Sequence of chain 1.Z:
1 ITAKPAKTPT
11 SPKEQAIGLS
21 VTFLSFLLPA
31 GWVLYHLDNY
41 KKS

Sequence of chain 1.Y:
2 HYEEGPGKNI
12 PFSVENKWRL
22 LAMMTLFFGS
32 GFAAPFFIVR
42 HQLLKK

Binding-site contacts:
Ligand atom O16 contacts residue GLY31 of chain 1.Z at 4.0 Å.
Ligand atom C31 contacts residue TRP98 of chain 1.Q at 3.6 Å (hydrophobic).
Ligand atom C37 contacts residue LEU34 of chain 1.Z at 4.1 Å (hydrophobic).
Ligand atom O6 contacts residue TYR102 of chain 1.Q at 3.9 Å.
Ligand atom C6 contacts residue TRP98 of chain 1.Q at 3.8 Å (hydrophobic).
Ligand atom C28 contacts residue LEU27 of chain 1.Z at 3.8 Å (hydrophobic).
Ligand atom O49 contacts residue LEU28 of chain 1.Z at 3.1 Å (h-bond).
Ligand atom O1 contacts residue TYR35 of chain 1.Z at 3.5 Å.
Ligand atom C2 contacts residue TRP32 of chain 1.Z at 3.8 Å (hydrophobic).
Ligand atom C1 contacts residue LEU28 of chain 1.Z at 3.9 Å (hydrophobic).
Ligand atom C28 contacts residue GLY31 of chain 1.Z at 4.1 Å.
Ligand atom O55 contacts residue TRP32 of chain 1.Z at 3.3 Å.
Ligand atom C4 contacts residue TRP98 of chain 1.Q at 3.9 Å (hydrophobic).
Ligand atom O61 contacts residue TRP98 of chain 1.Q at 3.2 Å (h-bond).
Ligand atom C18 contacts residue TRP98 of chain 1.Q at 3.9 Å (hydrophobic).
Ligand atom C25 contacts residue LEU95 of chain 1.Q at 3.7 Å (hydrophobic).
Ligand atom O6 contacts residue TYR35 of chain 1.Z at 3.8 Å.
Ligand atom C28 contacts residue TRP98 of chain 1.Q at 3.7 Å (hydrophobic).
Ligand atom O16 contacts residue LEU28 of chain 1.Z at 3.7 Å.
Ligand atom O3 contacts residue HIS36 of chain 1.Z at 3.7 Å.
Ligand atom O61 contacts residue TYR102 of chain 1.Q at 4.0 Å.
Ligand atom O3 contacts residue TYR35 of chain 1.Z at 3.9 Å.
Ligand atom C40 contacts residue ALA30 of chain 1.Z at 4.0 Å (hydrophobic).
Ligand atom C22 contacts residue TRP98 of chain 1.Q at 3.5 Å (hydrophobic).
Ligand atom C1 contacts residue GLY31 of chain 1.Z at 3.8 Å.
Ligand atom C37 contacts residue ALA30 of chain 1.Z at 3.9 Å (hydrophobic).
Ligand atom C43 contacts residue PHE459 of chain 1.N at 3.9 Å (hydrophobic).
Ligand atom C9 contacts residue TYR35 of chain 1.Z at 4.0 Å (hydrophobic).
Ligand atom C43 contacts residue LEU35 of chain 1.N at 3.9 Å (hydrophobic).
Ligand atom C1 contacts residue TRP32 of chain 1.Z at 3.6 Å (hydrophobic).
Ligand atom C10 contacts residue TYR35 of chain 1.Z at 3.8 Å (hydrophobic).
Ligand atom C57 contacts residue TRP98 of chain 1.Q at 3.7 Å (hydrophobic).
Ligand atom O5 contacts residue TRP98 of chain 1.Q at 3.5 Å.
Ligand atom O49 contacts residue TRP32 of chain 1.Z at 3.8 Å.
Ligand atom C34 contacts residue LEU27 of chain 1.Z at 4.1 Å (hydrophobic).
Ligand atom C19 contacts residue LEU27 of chain 1.Z at 3.4 Å (hydrophobic).
Ligand atom C25 contacts residue TRP98 of chain 1.Q at 3.9 Å (hydrophobic).
Ligand atom O16 contacts residue TRP98 of chain 1.Q at 4.0 Å.
Ligand atom C34 contacts residue PHE459 of chain 1.N at 3.8 Å (hydrophobic).
Ligand atom C43 contacts residue PHE37 of chain 1.Y at 4.0 Å (hydrophobic).

Sequence of chain 1.N:
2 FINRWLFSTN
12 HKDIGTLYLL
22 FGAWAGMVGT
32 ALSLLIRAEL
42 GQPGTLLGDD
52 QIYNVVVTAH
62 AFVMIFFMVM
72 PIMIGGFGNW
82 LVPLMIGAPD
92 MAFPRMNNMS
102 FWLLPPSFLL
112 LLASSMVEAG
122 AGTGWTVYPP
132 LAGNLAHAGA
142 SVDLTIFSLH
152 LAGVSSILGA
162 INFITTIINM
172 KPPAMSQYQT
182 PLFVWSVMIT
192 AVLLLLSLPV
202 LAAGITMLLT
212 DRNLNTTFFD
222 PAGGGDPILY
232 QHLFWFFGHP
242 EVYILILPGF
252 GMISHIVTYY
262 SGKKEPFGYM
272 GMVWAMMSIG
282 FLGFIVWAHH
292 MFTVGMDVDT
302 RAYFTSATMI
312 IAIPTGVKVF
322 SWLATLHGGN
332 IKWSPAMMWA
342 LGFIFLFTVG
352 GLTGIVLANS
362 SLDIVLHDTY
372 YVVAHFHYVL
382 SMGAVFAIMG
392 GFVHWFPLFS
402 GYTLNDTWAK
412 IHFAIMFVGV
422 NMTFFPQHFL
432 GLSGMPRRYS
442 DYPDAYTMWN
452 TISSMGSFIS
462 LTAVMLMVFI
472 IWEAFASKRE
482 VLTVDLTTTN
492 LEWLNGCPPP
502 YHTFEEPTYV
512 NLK

The protein below binds the small molecule below.
Small molecule (SMILES): CCCCCCCCCCO[C@@H]1O[C@H](CO)[C@@H](O[C@H]2O[C@H](CO)[C@@H](O)[C@H](O)[C@H]2O)[C@H](O)[C@H]1O

Sequence of chain 1.Q:
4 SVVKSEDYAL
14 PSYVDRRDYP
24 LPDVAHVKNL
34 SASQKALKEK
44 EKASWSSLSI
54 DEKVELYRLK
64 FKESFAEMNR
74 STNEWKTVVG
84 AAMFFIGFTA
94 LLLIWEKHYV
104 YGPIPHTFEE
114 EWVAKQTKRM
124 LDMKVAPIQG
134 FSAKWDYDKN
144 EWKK